Binding-site contacts:
Ligand atom O7 contacts residue GLU65 of chain 1.A at 3.1 Å (salt-bridge).
Ligand atom O5 contacts residue ASN55 of chain 1.A at 2.3 Å (h-bond).
Ligand atom C8 contacts residue ALA46 of chain 1.A at 4.4 Å (hydrophobic).
Ligand atom C8 contacts residue SER62 of chain 1.A at 4.1 Å.
Ligand atom C7 contacts residue GLU65 of chain 1.A at 3.5 Å.
Ligand atom C7 contacts residue ASN55 of chain 1.A at 3.9 Å.
Ligand atom O7 contacts residue ILE66 of chain 1.A at 2.7 Å.
Ligand atom O7 contacts residue ASN55 of chain 1.A at 4.3 Å.
Ligand atom C3 contacts residue ILE66 of chain 1.A at 4.5 Å (hydrophobic).
Ligand atom O3 contacts residue GLU65 of chain 1.A at 4.3 Å.
Ligand atom C3 contacts residue ASN55 of chain 1.A at 3.8 Å.
Ligand atom C4 contacts residue ASN55 of chain 1.A at 4.2 Å.
Ligand atom C2 contacts residue ASN55 of chain 1.A at 2.4 Å.
Ligand atom C7 contacts residue ILE66 of chain 1.A at 3.8 Å (hydrophobic).
Ligand atom O3 contacts residue ILE66 of chain 1.A at 3.2 Å.
Ligand atom C5 contacts residue ASN55 of chain 1.A at 3.6 Å.
Ligand atom C1 contacts residue ASN55 of chain 1.A at 1.4 Å.
Ligand atom C8 contacts residue ILE67 of chain 1.A at 4.4 Å (hydrophobic).
Ligand atom N2 contacts residue ILE67 of chain 1.A at 4.3 Å.
Ligand atom O7 contacts residue ILE67 of chain 1.A at 3.1 Å (h-bond).
Ligand atom N2 contacts residue ASN55 of chain 1.A at 3.0 Å (h-bond).
Ligand atom C8 contacts residue ILE45 of chain 1.A at 4.5 Å (hydrophobic).
Ligand atom C8 contacts residue ILE66 of chain 1.A at 4.2 Å (hydrophobic).
Ligand atom C8 contacts residue GLU65 of chain 1.A at 3.4 Å.
Ligand atom C7 contacts residue ILE67 of chain 1.A at 3.9 Å (hydrophobic).

This small molecule binds to this protein.
Small molecule (SMILES): CC(=O)N[C@@H]1[C@@H](O)[C@H](O)[C@@H](CO)O[C@H]1O

Sequence of chain 1.A:
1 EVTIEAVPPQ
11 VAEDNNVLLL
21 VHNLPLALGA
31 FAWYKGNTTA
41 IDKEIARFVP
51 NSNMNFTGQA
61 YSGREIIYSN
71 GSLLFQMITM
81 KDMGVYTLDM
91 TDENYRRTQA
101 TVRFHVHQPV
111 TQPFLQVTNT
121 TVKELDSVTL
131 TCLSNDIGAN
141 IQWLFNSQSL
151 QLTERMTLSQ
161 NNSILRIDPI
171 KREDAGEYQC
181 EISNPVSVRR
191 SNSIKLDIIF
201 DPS